Binding-site contacts:
Ligand atom C3 contacts residue THR156 of chain 36.A at 4.5 Å.
Ligand atom C1 contacts residue ASN154 of chain 36.A at 1.4 Å.
Ligand atom O5 contacts residue ASN154 of chain 36.A at 2.3 Å (h-bond).
Ligand atom N2 contacts residue THR156 of chain 36.A at 4.3 Å.
Ligand atom C8 contacts residue ASN154 of chain 36.A at 2.8 Å.
Ligand atom O5 contacts residue MET151 of chain 36.A at 3.9 Å.
Ligand atom C2 contacts residue ASN154 of chain 36.A at 2.5 Å.
Ligand atom O5 contacts residue THR156 of chain 36.A at 3.9 Å.
Ligand atom O6 contacts residue MET151 of chain 36.A at 4.0 Å.
Ligand atom C4 contacts residue ASN154 of chain 36.A at 4.3 Å.
Ligand atom C3 contacts residue ASN154 of chain 36.A at 3.8 Å.
Ligand atom C7 contacts residue ASN154 of chain 36.A at 3.3 Å.
Ligand atom C2 contacts residue THR156 of chain 36.A at 4.2 Å.
Ligand atom C5 contacts residue ASN154 of chain 36.A at 3.7 Å.
Ligand atom C5 contacts residue THR156 of chain 36.A at 4.1 Å.
Ligand atom O7 contacts residue ASN154 of chain 36.A at 4.3 Å.
Ligand atom C6 contacts residue MET151 of chain 36.A at 4.0 Å (hydrophobic).
Ligand atom C1 contacts residue THR156 of chain 36.A at 3.2 Å.
Ligand atom N2 contacts residue ASN154 of chain 36.A at 2.9 Å (h-bond).

A protein and the small-molecule ligand that binds it are described below.
Small molecule (SMILES): CC(=O)N[C@@H]1[C@@H](O)[C@H](O)[C@@H](CO)O[C@H]1O

Sequence of chain 36.A:
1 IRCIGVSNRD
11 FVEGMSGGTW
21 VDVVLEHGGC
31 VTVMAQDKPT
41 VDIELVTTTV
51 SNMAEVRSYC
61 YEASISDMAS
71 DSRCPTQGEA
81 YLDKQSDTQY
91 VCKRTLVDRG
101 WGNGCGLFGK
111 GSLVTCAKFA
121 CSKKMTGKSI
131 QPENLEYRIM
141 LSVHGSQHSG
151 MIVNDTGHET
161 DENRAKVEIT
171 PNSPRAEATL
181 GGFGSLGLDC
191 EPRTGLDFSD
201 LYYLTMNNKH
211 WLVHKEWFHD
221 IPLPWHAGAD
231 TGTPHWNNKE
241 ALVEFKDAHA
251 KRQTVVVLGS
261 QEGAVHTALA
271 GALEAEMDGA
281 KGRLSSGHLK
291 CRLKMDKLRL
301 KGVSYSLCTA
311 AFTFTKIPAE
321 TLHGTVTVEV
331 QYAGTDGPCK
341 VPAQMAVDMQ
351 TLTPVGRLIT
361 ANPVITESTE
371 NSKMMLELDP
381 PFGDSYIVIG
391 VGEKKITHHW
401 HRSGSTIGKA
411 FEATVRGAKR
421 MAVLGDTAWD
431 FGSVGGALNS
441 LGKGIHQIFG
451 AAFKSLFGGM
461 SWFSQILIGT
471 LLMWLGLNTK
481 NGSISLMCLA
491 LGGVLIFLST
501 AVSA